Sequence of chain 1.B:
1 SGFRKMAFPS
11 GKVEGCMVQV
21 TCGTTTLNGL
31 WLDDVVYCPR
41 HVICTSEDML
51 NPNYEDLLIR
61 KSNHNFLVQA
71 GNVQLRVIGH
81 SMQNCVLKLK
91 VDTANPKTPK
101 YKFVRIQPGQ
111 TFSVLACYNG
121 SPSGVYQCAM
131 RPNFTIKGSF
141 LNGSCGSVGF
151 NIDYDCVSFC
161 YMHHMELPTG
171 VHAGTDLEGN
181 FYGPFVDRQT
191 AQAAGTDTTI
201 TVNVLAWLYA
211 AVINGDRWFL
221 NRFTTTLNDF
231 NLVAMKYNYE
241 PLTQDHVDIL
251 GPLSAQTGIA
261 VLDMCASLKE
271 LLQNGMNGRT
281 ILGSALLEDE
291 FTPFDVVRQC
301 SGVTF

This small molecule binds to this protein.
Small molecule (SMILES): O=C(Nc1cncc2ccccc12)C(F)(F)c1ccc(Cl)c(Cl)c1

Sequence of chain 1.A:
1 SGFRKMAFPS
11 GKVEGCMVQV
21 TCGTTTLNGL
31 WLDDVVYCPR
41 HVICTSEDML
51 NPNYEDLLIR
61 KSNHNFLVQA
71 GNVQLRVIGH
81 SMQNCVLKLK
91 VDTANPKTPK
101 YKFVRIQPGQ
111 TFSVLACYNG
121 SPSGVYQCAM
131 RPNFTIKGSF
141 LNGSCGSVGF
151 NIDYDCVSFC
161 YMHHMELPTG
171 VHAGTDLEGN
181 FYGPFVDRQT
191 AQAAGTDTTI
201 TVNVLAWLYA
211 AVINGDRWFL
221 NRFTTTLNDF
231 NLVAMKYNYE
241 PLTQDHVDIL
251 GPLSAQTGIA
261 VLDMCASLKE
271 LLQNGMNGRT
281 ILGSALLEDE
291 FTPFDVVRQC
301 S

Binding-site contacts:
Ligand atom C4 contacts residue PHE140 of chain 1.A at 3.3 Å (hydrophobic).
Ligand atom CL1 contacts residue MET49 of chain 1.A at 3.8 Å.
Ligand atom C14 contacts residue MET165 of chain 1.A at 3.4 Å (hydrophobic).
Ligand atom C16 contacts residue HIS41 of chain 1.A at 3.8 Å.
Ligand atom C13 contacts residue GLN189 of chain 1.A at 3.3 Å.
Ligand atom C3 contacts residue SER144 of chain 1.A at 3.7 Å.
Ligand atom CL1 contacts residue HIS41 of chain 1.A at 3.4 Å.
Ligand atom C5 contacts residue LEU141 of chain 1.A at 3.7 Å (hydrophobic).
Ligand atom C9 contacts residue ASN142 of chain 1.A at 3.5 Å.
Ligand atom CL contacts residue MET49 of chain 1.A at 3.2 Å.
Ligand atom N1 contacts residue HIS163 of chain 1.A at 2.7 Å (h-bond).
Ligand atom C16 contacts residue HIS164 of chain 1.A at 3.4 Å.
Ligand atom C3 contacts residue HIS163 of chain 1.A at 3.0 Å.
Ligand atom C14 contacts residue MET49 of chain 1.A at 3.4 Å (hydrophobic).
Ligand atom F contacts residue HIS164 of chain 1.A at 3.9 Å.
Ligand atom CL contacts residue ASP187 of chain 1.A at 3.8 Å.
Ligand atom C4 contacts residue LEU141 of chain 1.A at 3.5 Å (hydrophobic).
Ligand atom C15 contacts residue MET49 of chain 1.A at 3.6 Å (hydrophobic).
Ligand atom N contacts residue CYS145 of chain 1.A at 3.5 Å (h-bond).
Ligand atom C5 contacts residue GLU166 of chain 1.A at 3.7 Å.
Ligand atom C6 contacts residue PHE140 of chain 1.A at 3.8 Å (hydrophobic).
Ligand atom F contacts residue HIS41 of chain 1.A at 3.4 Å.
Ligand atom N1 contacts residue SER144 of chain 1.A at 3.4 Å (h-bond).
Ligand atom C15 contacts residue MET165 of chain 1.A at 3.6 Å (hydrophobic).
Ligand atom N1 contacts residue PHE140 of chain 1.A at 3.6 Å.
Ligand atom CL contacts residue GLN189 of chain 1.A at 3.4 Å.
Ligand atom C7 contacts residue ASN142 of chain 1.A at 3.8 Å.
Ligand atom C8 contacts residue ASN142 of chain 1.A at 3.7 Å.
Ligand atom F contacts residue CYS145 of chain 1.A at 3.4 Å.
Ligand atom C16 contacts residue MET165 of chain 1.A at 3.6 Å (hydrophobic).
Ligand atom O contacts residue MET165 of chain 1.A at 3.8 Å.
Ligand atom CL1 contacts residue ASP187 of chain 1.A at 3.7 Å.
Ligand atom C4 contacts residue GLU166 of chain 1.A at 3.4 Å.
Ligand atom C6 contacts residue ASN142 of chain 1.A at 3.7 Å.
Ligand atom C6 contacts residue GLU166 of chain 1.A at 3.5 Å.
Ligand atom CL contacts residue ARG188 of chain 1.A at 3.0 Å.
Ligand atom O contacts residue GLU166 of chain 1.A at 3.2 Å (salt-bridge).
Ligand atom N1 contacts residue LEU141 of chain 1.A at 3.7 Å.
Ligand atom C6 contacts residue LEU141 of chain 1.A at 3.7 Å (hydrophobic).
Ligand atom CL contacts residue MET165 of chain 1.A at 3.1 Å.